This protein binds this small molecule.
Small molecule (SMILES): COc1cc2ncn(-c3cc(O[C@H](C)c4ccccc4Cl)c(C(N)=O)s3)c2cc1OC

Binding-site contacts:
Ligand atom C1 contacts residue LEU83 of chain 1.A at 3.1 Å (hydrophobic).
Ligand atom N6 contacts residue GLU81 of chain 1.A at 3.7 Å.
Ligand atom C7 contacts residue ALA31 of chain 1.A at 3.4 Å (hydrophobic).
Ligand atom C7 contacts residue LEU134 of chain 1.A at 3.7 Å (hydrophobic).
Ligand atom C1 contacts residue PHE82 of chain 1.A at 3.7 Å (hydrophobic).
Ligand atom C14 contacts residue LYS33 of chain 1.A at 3.7 Å.
Ligand atom N6 contacts residue ALA31 of chain 1.A at 3.9 Å.
Ligand atom C16 contacts residue ASP145 of chain 1.A at 3.7 Å.
Ligand atom C1 contacts residue GLN85 of chain 1.A at 3.9 Å.
Ligand atom C1 contacts residue HIS84 of chain 1.A at 3.1 Å.
Ligand atom C24 contacts residue PHE80 of chain 1.A at 3.6 Å (hydrophobic).
Ligand atom C18 contacts residue ASN132 of chain 1.A at 3.6 Å.
Ligand atom S23 contacts residue LEU134 of chain 1.A at 3.8 Å.
Ligand atom N6 contacts residue LEU83 of chain 1.A at 3.0 Å (h-bond).
Ligand atom C17 contacts residue GLN131 of chain 1.A at 3.9 Å.
Ligand atom N26 contacts residue PHE80 of chain 1.A at 3.4 Å.
Ligand atom N26 contacts residue GLU51 of chain 1.A at 2.9 Å (salt-bridge).
Ligand atom C4 contacts residue LEU83 of chain 1.A at 2.9 Å (hydrophobic).
Ligand atom C17 contacts residue ASN132 of chain 1.A at 3.5 Å.
Ligand atom O25 contacts residue PHE80 of chain 1.A at 3.5 Å.
Ligand atom N8 contacts residue ALA31 of chain 1.A at 3.7 Å.
Ligand atom C7 contacts residue GLU81 of chain 1.A at 3.3 Å.
Ligand atom O25 contacts residue ASP145 of chain 1.A at 3.0 Å (salt-bridge).
Ligand atom N6 contacts residue PHE82 of chain 1.A at 3.6 Å.
Ligand atom N26 contacts residue ASP145 of chain 1.A at 3.7 Å.
Ligand atom N8 contacts residue LEU134 of chain 1.A at 3.5 Å.
Ligand atom CL2 contacts residue VAL18 of chain 1.A at 3.8 Å.
Ligand atom C5 contacts residue LEU83 of chain 1.A at 3.7 Å (hydrophobic).
Ligand atom O30 contacts residue ILE10 of chain 1.A at 3.8 Å.
Ligand atom C17 contacts residue ASP145 of chain 1.A at 3.7 Å.
Ligand atom CL2 contacts residue TYR15 of chain 1.A at 3.6 Å.
Ligand atom C13 contacts residue VAL18 of chain 1.A at 3.7 Å (hydrophobic).
Ligand atom C24 contacts residue ASP145 of chain 1.A at 3.5 Å.
Ligand atom C31 contacts residue ILE10 of chain 1.A at 3.5 Å (hydrophobic).
Ligand atom C5 contacts residue LEU134 of chain 1.A at 3.9 Å (hydrophobic).
Ligand atom C4 contacts residue PHE82 of chain 1.A at 3.5 Å (hydrophobic).
Ligand atom C29 contacts residue ILE10 of chain 1.A at 3.9 Å (hydrophobic).
Ligand atom O25 contacts residue ALA144 of chain 1.A at 3.6 Å.
Ligand atom C18 contacts residue GLN131 of chain 1.A at 3.2 Å.
Ligand atom C27 contacts residue LEU134 of chain 1.A at 3.7 Å (hydrophobic).

Sequence of chain 1.A:
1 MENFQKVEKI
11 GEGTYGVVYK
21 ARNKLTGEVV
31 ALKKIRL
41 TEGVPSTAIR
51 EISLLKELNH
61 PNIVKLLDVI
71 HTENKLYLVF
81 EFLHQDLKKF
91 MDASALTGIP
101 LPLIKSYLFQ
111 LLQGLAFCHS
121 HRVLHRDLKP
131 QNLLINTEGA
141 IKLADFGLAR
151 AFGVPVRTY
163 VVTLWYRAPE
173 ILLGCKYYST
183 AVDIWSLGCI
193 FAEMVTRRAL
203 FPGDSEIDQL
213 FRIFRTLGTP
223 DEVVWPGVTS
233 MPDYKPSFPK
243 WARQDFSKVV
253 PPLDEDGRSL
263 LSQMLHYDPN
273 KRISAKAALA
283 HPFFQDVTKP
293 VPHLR